Sequence of chain 1.D:
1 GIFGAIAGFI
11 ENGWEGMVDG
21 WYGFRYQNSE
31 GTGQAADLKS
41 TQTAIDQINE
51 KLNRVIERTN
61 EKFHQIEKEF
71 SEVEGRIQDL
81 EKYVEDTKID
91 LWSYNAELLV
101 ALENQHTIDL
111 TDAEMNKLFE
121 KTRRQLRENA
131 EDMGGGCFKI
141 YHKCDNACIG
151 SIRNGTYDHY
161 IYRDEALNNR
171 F

Binding-site contacts:
Ligand atom C8 contacts residue NAG1 of chain 1.Z at 4.3 Å.
Ligand atom C1 contacts residue NAG1 of chain 1.Z at 2.8 Å.
Ligand atom O7 contacts residue NAG1 of chain 1.Z at 4.5 Å.
Ligand atom N2 contacts residue NAG1 of chain 1.Z at 3.3 Å (h-bond).
Ligand atom C5 contacts residue NAG1 of chain 1.Z at 4.2 Å.
Ligand atom C8 contacts residue ALA147 of chain 1.D at 4.1 Å (hydrophobic).
Ligand atom C2 contacts residue NAG1 of chain 1.Z at 3.5 Å.
Ligand atom O5 contacts residue NAG1 of chain 1.Z at 3.0 Å (h-bond).
Ligand atom C7 contacts residue NAG1 of chain 1.Z at 3.9 Å.

This small molecule binds to this protein.
Small molecule (SMILES): CC(=O)N[C@@H]1[C@@H](O)[C@H](O)[C@@H](CO)O[C@H]1O